The protein below binds the small molecule below.
Small molecule (SMILES): CC(=O)N[C@H]1[C@H](O[C@H]2[C@H](O)[C@@H](NC(C)=O)CO[C@@H]2CO)O[C@H](CO)[C@@H](O)[C@@H]1O

Sequence of chain 1.B:
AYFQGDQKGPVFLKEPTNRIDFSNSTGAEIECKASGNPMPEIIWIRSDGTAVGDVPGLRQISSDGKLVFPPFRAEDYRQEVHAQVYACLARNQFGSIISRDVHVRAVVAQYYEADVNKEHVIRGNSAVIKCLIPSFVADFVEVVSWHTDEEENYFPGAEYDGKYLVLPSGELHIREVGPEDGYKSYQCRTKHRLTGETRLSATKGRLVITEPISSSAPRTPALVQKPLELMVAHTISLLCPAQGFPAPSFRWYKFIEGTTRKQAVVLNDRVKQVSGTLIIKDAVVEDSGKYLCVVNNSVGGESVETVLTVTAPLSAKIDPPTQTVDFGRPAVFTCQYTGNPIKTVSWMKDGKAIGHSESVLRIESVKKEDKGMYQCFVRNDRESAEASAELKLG

Binding-site contacts:
Ligand atom O4 contacts residue ASN296 of chain 1.B at 2.7 Å (h-bond).
Ligand atom O5 contacts residue GLY300 of chain 1.B at 1.9 Å (h-bond).
Ligand atom C4 contacts residue ASN296 of chain 1.B at 2.8 Å.
Ligand atom C7 contacts residue ASN297 of chain 1.B at 3.5 Å.
Ligand atom O3 contacts residue GLY300 of chain 1.B at 3.8 Å.
Ligand atom C6 contacts residue GLU302 of chain 1.B at 3.2 Å.
Ligand atom C1 contacts residue GLY300 of chain 1.B at 1.9 Å.
Ligand atom C3 contacts residue GLY300 of chain 1.B at 3.7 Å.
Ligand atom C3 contacts residue ASN296 of chain 1.B at 2.2 Å.
Ligand atom C6 contacts residue GLY301 of chain 1.B at 2.5 Å.
Ligand atom O6 contacts residue VAL294 of chain 1.B at 3.9 Å.
Ligand atom C2 contacts residue ASN296 of chain 1.B at 1.6 Å.
Ligand atom C4 contacts residue GLY301 of chain 1.B at 3.6 Å.
Ligand atom C2 contacts residue GLY301 of chain 1.B at 3.8 Å.
Ligand atom C1 contacts residue ASN297 of chain 1.B at 1.5 Å.
Ligand atom C4 contacts residue GLY300 of chain 1.B at 3.9 Å.
Ligand atom O6 contacts residue GLY301 of chain 1.B at 3.7 Å.
Ligand atom C5 contacts residue GLY300 of chain 1.B at 3.3 Å.
Ligand atom C5 contacts residue ASN296 of chain 1.B at 2.5 Å.
Ligand atom C7 contacts residue ASN296 of chain 1.B at 2.8 Å.
Ligand atom C5 contacts residue VAL295 of chain 1.B at 3.1 Å (hydrophobic).
Ligand atom O5 contacts residue ASN296 of chain 1.B at 2.1 Å (h-bond).
Ligand atom O5 contacts residue VAL295 of chain 1.B at 3.0 Å (h-bond).
Ligand atom O3 contacts residue ASN296 of chain 1.B at 3.6 Å (h-bond).
Ligand atom N2 contacts residue ASN297 of chain 1.B at 2.4 Å (h-bond).
Ligand atom O5 contacts residue ASN297 of chain 1.B at 2.4 Å (h-bond).
Ligand atom O5 contacts residue GLY301 of chain 1.B at 2.3 Å.
Ligand atom C1 contacts residue ASN296 of chain 1.B at 1.5 Å.
Ligand atom C2 contacts residue ASN297 of chain 1.B at 2.8 Å.
Ligand atom C5 contacts residue ASN297 of chain 1.B at 3.8 Å.
Ligand atom C6 contacts residue ASN296 of chain 1.B at 3.8 Å.
Ligand atom C2 contacts residue GLY300 of chain 1.B at 2.9 Å.
Ligand atom C1 contacts residue GLY301 of chain 1.B at 3.4 Å.
Ligand atom N2 contacts residue ASN296 of chain 1.B at 2.2 Å (h-bond).
Ligand atom O7 contacts residue ASN296 of chain 1.B at 3.8 Å.
Ligand atom C6 contacts residue GLY300 of chain 1.B at 3.8 Å.
Ligand atom C6 contacts residue VAL295 of chain 1.B at 3.4 Å (hydrophobic).
Ligand atom C5 contacts residue GLY301 of chain 1.B at 2.7 Å.
Ligand atom C8 contacts residue ASN296 of chain 1.B at 3.1 Å.
Ligand atom C1 contacts residue VAL295 of chain 1.B at 3.8 Å (hydrophobic).